Binding-site contacts:
Ligand atom O5 contacts residue BU31 of chain 5.L at 3.8 Å.
Ligand atom O6 contacts residue PRO84 of chain 5.C at 4.2 Å.
Ligand atom O6 contacts residue PRO63 of chain 5.C at 4.4 Å.
Ligand atom C2 contacts residue LEU205 of chain 5.A at 3.8 Å (hydrophobic).
Ligand atom C1 contacts residue LEU205 of chain 5.A at 2.9 Å (hydrophobic).
Ligand atom C1 contacts residue THR204 of chain 5.A at 3.5 Å.
Ligand atom C2 contacts residue SER87 of chain 5.C at 4.4 Å.
Ligand atom O6 contacts residue SER87 of chain 5.C at 3.0 Å (h-bond).
Ligand atom C4 contacts residue LEU205 of chain 5.A at 3.3 Å (hydrophobic).
Ligand atom C3 contacts residue SER87 of chain 5.C at 4.2 Å.
Ligand atom O6 contacts residue TRP88 of chain 5.C at 4.3 Å.
Ligand atom C3 contacts residue LEU205 of chain 5.A at 4.5 Å (hydrophobic).
Ligand atom C2 contacts residue THR204 of chain 5.A at 4.4 Å.

Sequence of chain 5.A:
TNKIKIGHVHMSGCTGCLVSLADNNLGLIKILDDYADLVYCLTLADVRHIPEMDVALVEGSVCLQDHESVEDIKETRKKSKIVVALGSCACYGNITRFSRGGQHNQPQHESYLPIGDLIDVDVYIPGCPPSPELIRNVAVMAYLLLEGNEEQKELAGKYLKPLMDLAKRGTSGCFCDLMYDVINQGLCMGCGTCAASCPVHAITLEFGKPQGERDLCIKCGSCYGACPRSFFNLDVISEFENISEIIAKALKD

Sequence of chain 5.C:
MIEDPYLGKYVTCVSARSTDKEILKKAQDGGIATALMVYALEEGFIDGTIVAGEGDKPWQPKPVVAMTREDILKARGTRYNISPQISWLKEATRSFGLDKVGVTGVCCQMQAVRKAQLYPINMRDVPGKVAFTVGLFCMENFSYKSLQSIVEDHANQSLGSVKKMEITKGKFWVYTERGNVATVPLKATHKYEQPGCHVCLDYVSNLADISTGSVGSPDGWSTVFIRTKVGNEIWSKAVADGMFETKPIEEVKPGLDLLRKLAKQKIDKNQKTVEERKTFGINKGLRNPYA

The protein below binds the small molecule below.
Small molecule (SMILES): C[C@@H](O)[C@@H](C)O